Binding-site contacts:
Ligand atom C23 contacts residue HIS119 of chain 1.B at 3.2 Å.
Ligand atom C27 contacts residue GLN82 of chain 1.B at 3.1 Å.
Ligand atom C30 contacts residue LEU272 of chain 1.B at 3.7 Å (hydrophobic).
Ligand atom C21 contacts residue TYR123 of chain 1.B at 3.4 Å (hydrophobic).
Ligand atom C2 contacts residue LEU126 of chain 1.B at 3.7 Å (hydrophobic).
Ligand atom C21 contacts residue HIS245 of chain 1.B at 3.8 Å.
Ligand atom C18 contacts residue SER138 of chain 1.B at 3.7 Å.
Ligand atom C29 contacts residue VAL86 of chain 1.B at 3.5 Å (hydrophobic).
Ligand atom C6 contacts residue SER85 of chain 1.B at 3.1 Å.
Ligand atom CL1 contacts residue MET144 of chain 1.B at 3.7 Å.
Ligand atom C17 contacts residue GLY80 of chain 1.B at 3.2 Å.
Ligand atom C1 contacts residue LEU129 of chain 1.B at 3.8 Å (hydrophobic).
Ligand atom N2 contacts residue SER85 of chain 1.B at 3.1 Å (h-bond).
Ligand atom O3 contacts residue ARG84 of chain 1.B at 3.3 Å.
Ligand atom C24 contacts residue ILE122 of chain 1.B at 3.8 Å (hydrophobic).
Ligand atom C9 contacts residue MET160 of chain 1.B at 3.3 Å (hydrophobic).
Ligand atom C16 contacts residue CYS81 of chain 1.B at 3.8 Å (hydrophobic).
Ligand atom C27 contacts residue SER85 of chain 1.B at 3.8 Å.
Ligand atom O4 contacts residue TYR123 of chain 1.B at 3.5 Å.
Ligand atom C9 contacts residue CYS81 of chain 1.B at 3.5 Å (hydrophobic).
Ligand atom C13 contacts residue CYS81 of chain 1.B at 3.5 Å (hydrophobic).
Ligand atom C12 contacts residue CYS81 of chain 1.B at 3.8 Å (hydrophobic).
Ligand atom N1 contacts residue LEU126 of chain 1.B at 3.5 Å.
Ligand atom C15 contacts residue CYS81 of chain 1.B at 3.5 Å (hydrophobic).
Ligand atom C22 contacts residue HIS119 of chain 1.B at 3.7 Å.
Ligand atom C6 contacts residue ILE122 of chain 1.B at 3.7 Å (hydrophobic).
Ligand atom CL1 contacts residue ILE77 of chain 1.B at 3.6 Å.
Ligand atom O4 contacts residue LYS163 of chain 1.B at 3.3 Å (salt-bridge).
Ligand atom C26 contacts residue GLN82 of chain 1.B at 3.4 Å.
Ligand atom C8 contacts residue CYS81 of chain 1.B at 3.7 Å (hydrophobic).
Ligand atom C23 contacts residue ILE122 of chain 1.B at 3.8 Å (hydrophobic).
Ligand atom C11 contacts residue LEU126 of chain 1.B at 3.7 Å (hydrophobic).
Ligand atom O2 contacts residue ILE137 of chain 1.B at 3.3 Å.
Ligand atom C31 contacts residue LYS270 of chain 1.B at 3.6 Å.
Ligand atom C24 contacts residue HIS119 of chain 1.B at 3.3 Å.
Ligand atom C7 contacts residue SER85 of chain 1.B at 3.7 Å.
Ligand atom C8 contacts residue MET160 of chain 1.B at 3.5 Å (hydrophobic).
Ligand atom C14 contacts residue CYS81 of chain 1.B at 3.3 Å (hydrophobic).
Ligand atom O2 contacts residue SER138 of chain 1.B at 2.8 Å (h-bond).
Ligand atom C10 contacts residue LEU126 of chain 1.B at 3.6 Å (hydrophobic).

This protein binds this small molecule.
Small molecule (SMILES): Cc1c(C)n(Cc2ccc(Cl)c(OCC(=O)O)c2)c2ccc(C(=O)NCc3ccc(C(C)(C)C)cc3)cc12

Sequence of chain 1.B:
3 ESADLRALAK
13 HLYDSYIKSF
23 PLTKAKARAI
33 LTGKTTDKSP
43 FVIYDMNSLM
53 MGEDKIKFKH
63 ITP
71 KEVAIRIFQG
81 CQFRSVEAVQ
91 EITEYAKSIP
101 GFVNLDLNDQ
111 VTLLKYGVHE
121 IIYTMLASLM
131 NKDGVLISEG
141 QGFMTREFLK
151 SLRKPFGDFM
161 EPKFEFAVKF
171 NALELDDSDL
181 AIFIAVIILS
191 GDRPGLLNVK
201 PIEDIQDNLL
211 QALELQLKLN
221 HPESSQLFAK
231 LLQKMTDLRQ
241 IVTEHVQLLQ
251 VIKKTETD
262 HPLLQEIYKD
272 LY